A protein and the small-molecule ligand that binds it are described below.
Small molecule (SMILES): N#Cc1ccc(C(=O)Nc2ccc(F)c([C@@]3(CF)N=C(N)OC[C@@H]3F)c2)nc1

Sequence of chain 1.A:
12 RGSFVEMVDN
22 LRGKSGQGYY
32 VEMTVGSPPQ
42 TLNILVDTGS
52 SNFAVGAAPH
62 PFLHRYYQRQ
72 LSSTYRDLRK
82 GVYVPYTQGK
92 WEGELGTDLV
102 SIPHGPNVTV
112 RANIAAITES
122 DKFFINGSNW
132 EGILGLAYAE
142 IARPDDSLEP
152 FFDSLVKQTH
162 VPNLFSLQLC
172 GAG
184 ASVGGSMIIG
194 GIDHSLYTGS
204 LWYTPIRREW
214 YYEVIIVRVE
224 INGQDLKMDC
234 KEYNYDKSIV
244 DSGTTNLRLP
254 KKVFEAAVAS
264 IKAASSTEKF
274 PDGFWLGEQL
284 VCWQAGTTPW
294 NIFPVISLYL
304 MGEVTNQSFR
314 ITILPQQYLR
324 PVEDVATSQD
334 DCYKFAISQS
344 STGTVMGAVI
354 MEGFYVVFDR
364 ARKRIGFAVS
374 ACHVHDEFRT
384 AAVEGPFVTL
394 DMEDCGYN

Binding-site contacts:
Ligand atom C8 contacts residue ASP48 of chain 1.A at 3.5 Å.
Ligand atom O20 contacts residue ILE126 of chain 1.A at 3.7 Å.
Ligand atom C24 contacts residue THR248 of chain 1.A at 3.3 Å.
Ligand atom C22 contacts residue THR247 of chain 1.A at 3.8 Å.
Ligand atom N17 contacts residue LEU46 of chain 1.A at 3.6 Å.
Ligand atom N17 contacts residue GLY246 of chain 1.A at 3.0 Å (h-bond).
Ligand atom C19 contacts residue GLY246 of chain 1.A at 3.8 Å.
Ligand atom C25 contacts residue GLN28 of chain 1.A at 3.7 Å.
Ligand atom C9 contacts residue ASP48 of chain 1.A at 3.4 Å.
Ligand atom C24 contacts residue GLN28 of chain 1.A at 3.6 Å.
Ligand atom F28 contacts residue TYR87 of chain 1.A at 3.3 Å.
Ligand atom C24 contacts residue GLY27 of chain 1.A at 3.6 Å.
Ligand atom F28 contacts residue SER51 of chain 1.A at 3.4 Å.
Ligand atom C26 contacts residue GLY29 of chain 1.A at 3.6 Å.
Ligand atom F15 contacts residue TYR87 of chain 1.A at 3.4 Å.
Ligand atom N14 contacts residue ASP48 of chain 1.A at 2.6 Å (salt-bridge).
Ligand atom C25 contacts residue GLY27 of chain 1.A at 3.7 Å.
Ligand atom N16 contacts residue ASP48 of chain 1.A at 2.8 Å (salt-bridge).
Ligand atom C23 contacts residue THR248 of chain 1.A at 3.4 Å.
Ligand atom C6 contacts residue GLY246 of chain 1.A at 3.3 Å.
Ligand atom C24 contacts residue GLY29 of chain 1.A at 3.2 Å.
Ligand atom F7 contacts residue PHE124 of chain 1.A at 3.3 Å.
Ligand atom N27 contacts residue ALA351 of chain 1.A at 3.2 Å.
Ligand atom N16 contacts residue ASP244 of chain 1.A at 3.0 Å (salt-bridge).
Ligand atom C22 contacts residue SER245 of chain 1.A at 3.5 Å.
Ligand atom N21 contacts residue GLY246 of chain 1.A at 3.0 Å (h-bond).
Ligand atom C22 contacts residue GLY29 of chain 1.A at 3.6 Å.
Ligand atom F28 contacts residue ASP48 of chain 1.A at 3.3 Å.
Ligand atom C1 contacts residue GLY246 of chain 1.A at 3.6 Å.
Ligand atom C23 contacts residue GLY29 of chain 1.A at 3.3 Å.
Ligand atom C22 contacts residue GLY246 of chain 1.A at 3.5 Å.
Ligand atom N27 contacts residue THR248 of chain 1.A at 3.7 Å.
Ligand atom C26 contacts residue THR248 of chain 1.A at 3.4 Å.
Ligand atom C13 contacts residue ASP48 of chain 1.A at 3.4 Å.
Ligand atom C25 contacts residue GLY29 of chain 1.A at 3.7 Å.
Ligand atom C9 contacts residue TYR87 of chain 1.A at 3.5 Å (hydrophobic).
Ligand atom F7 contacts residue TYR87 of chain 1.A at 3.1 Å.
Ligand atom C1 contacts residue LEU46 of chain 1.A at 3.8 Å (hydrophobic).
Ligand atom C18 contacts residue GLY246 of chain 1.A at 3.8 Å.
Ligand atom C13 contacts residue GLY246 of chain 1.A at 3.8 Å.